Sequence of chain 1.C:
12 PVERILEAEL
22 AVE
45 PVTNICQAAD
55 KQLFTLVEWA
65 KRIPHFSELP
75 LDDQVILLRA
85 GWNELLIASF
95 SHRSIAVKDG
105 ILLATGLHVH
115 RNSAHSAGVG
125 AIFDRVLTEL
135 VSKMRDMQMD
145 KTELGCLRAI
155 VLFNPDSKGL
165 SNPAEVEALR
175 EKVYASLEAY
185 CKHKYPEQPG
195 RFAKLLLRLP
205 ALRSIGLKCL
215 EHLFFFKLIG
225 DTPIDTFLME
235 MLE

A small-molecule ligand and the protein it binds are described below.
Small molecule (SMILES): CCOCCOc1cc2c(cc1-n1c(C(F)(F)F)nc3cc(C(=O)O)ccc31)C(C)(C)CCC2(C)C

Binding-site contacts:
Ligand atom O contacts residue GLY224 of chain 1.C at 3.9 Å.
Ligand atom F1 contacts residue CYS213 of chain 1.A at 4.0 Å.
Ligand atom C24 contacts residue LEU90 of chain 1.A at 3.9 Å (hydrophobic).
Ligand atom C17 contacts residue WZ61 of chain 1.H at 4.0 Å.
Ligand atom C8 contacts residue LEU217 of chain 1.A at 4.2 Å (hydrophobic).
Ligand atom F2 contacts residue LEU214 of chain 1.A at 4.1 Å.
Ligand atom O2 contacts residue TRP86 of chain 1.A at 3.4 Å.
Ligand atom C8 contacts residue PHE219 of chain 1.A at 3.9 Å (hydrophobic).
Ligand atom C23 contacts residue TRP86 of chain 1.A at 3.8 Å (hydrophobic).
Ligand atom C12 contacts residue PHE219 of chain 1.A at 4.1 Å (hydrophobic).
Ligand atom C20 contacts residue WZ61 of chain 1.H at 3.5 Å.
Ligand atom C21 contacts residue ALA53 of chain 1.A at 3.9 Å (hydrophobic).
Ligand atom C1 contacts residue TRP86 of chain 1.A at 3.9 Å (hydrophobic).
Ligand atom C21 contacts residue ILE49 of chain 1.A at 3.9 Å (hydrophobic).
Ligand atom C15 contacts residue ILE49 of chain 1.A at 3.0 Å (hydrophobic).
Ligand atom O3 contacts residue LEU90 of chain 1.A at 4.1 Å.
Ligand atom C19 contacts residue WZ61 of chain 1.H at 3.7 Å.
Ligand atom C23 contacts residue LEU90 of chain 1.A at 4.2 Å (hydrophobic).
Ligand atom C19 contacts residue PHE220 of chain 1.C at 3.5 Å (hydrophobic).
Ligand atom C3 contacts residue TRP86 of chain 1.A at 4.1 Å (hydrophobic).
Ligand atom O2 contacts residue PHE219 of chain 1.A at 4.0 Å.
Ligand atom C11 contacts residue PHE219 of chain 1.A at 4.2 Å (hydrophobic).
Ligand atom F1 contacts residue PHE219 of chain 1.A at 3.0 Å.
Ligand atom F1 contacts residue LEU214 of chain 1.A at 3.8 Å.
Ligand atom C2 contacts residue TRP86 of chain 1.A at 4.0 Å (hydrophobic).
Ligand atom C23 contacts residue PHE219 of chain 1.A at 3.9 Å (hydrophobic).
Ligand atom F2 contacts residue LEU217 of chain 1.A at 2.9 Å.
Ligand atom C16 contacts residue ILE49 of chain 1.A at 4.0 Å (hydrophobic).
Ligand atom N contacts residue TRP86 of chain 1.A at 4.0 Å.
Ligand atom O contacts residue ILE228 of chain 1.C at 4.1 Å.
Ligand atom N1 contacts residue LEU214 of chain 1.A at 4.1 Å.
Ligand atom C22 contacts residue PHE219 of chain 1.A at 3.8 Å (hydrophobic).
Ligand atom C14 contacts residue ILE49 of chain 1.A at 3.9 Å (hydrophobic).
Ligand atom O1 contacts residue LYS221 of chain 1.C at 3.6 Å.
Ligand atom C16 contacts residue WZ61 of chain 1.H at 3.9 Å.
Ligand atom F contacts residue PHE220 of chain 1.A at 3.7 Å.
Ligand atom F contacts residue PHE219 of chain 1.A at 3.5 Å.
Ligand atom N1 contacts residue LEU217 of chain 1.C at 4.2 Å.
Ligand atom C20 contacts residue PHE220 of chain 1.A at 3.9 Å (hydrophobic).
Ligand atom C22 contacts residue ILE49 of chain 1.A at 4.2 Å (hydrophobic).

Sequence of chain 1.A:
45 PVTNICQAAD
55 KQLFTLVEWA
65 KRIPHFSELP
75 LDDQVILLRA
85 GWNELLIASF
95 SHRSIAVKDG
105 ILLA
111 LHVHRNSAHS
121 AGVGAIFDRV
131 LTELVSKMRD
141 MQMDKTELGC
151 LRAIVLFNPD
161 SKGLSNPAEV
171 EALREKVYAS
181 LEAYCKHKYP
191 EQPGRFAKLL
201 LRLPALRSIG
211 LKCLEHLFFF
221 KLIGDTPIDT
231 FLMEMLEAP